Sequence of chain 1.B:
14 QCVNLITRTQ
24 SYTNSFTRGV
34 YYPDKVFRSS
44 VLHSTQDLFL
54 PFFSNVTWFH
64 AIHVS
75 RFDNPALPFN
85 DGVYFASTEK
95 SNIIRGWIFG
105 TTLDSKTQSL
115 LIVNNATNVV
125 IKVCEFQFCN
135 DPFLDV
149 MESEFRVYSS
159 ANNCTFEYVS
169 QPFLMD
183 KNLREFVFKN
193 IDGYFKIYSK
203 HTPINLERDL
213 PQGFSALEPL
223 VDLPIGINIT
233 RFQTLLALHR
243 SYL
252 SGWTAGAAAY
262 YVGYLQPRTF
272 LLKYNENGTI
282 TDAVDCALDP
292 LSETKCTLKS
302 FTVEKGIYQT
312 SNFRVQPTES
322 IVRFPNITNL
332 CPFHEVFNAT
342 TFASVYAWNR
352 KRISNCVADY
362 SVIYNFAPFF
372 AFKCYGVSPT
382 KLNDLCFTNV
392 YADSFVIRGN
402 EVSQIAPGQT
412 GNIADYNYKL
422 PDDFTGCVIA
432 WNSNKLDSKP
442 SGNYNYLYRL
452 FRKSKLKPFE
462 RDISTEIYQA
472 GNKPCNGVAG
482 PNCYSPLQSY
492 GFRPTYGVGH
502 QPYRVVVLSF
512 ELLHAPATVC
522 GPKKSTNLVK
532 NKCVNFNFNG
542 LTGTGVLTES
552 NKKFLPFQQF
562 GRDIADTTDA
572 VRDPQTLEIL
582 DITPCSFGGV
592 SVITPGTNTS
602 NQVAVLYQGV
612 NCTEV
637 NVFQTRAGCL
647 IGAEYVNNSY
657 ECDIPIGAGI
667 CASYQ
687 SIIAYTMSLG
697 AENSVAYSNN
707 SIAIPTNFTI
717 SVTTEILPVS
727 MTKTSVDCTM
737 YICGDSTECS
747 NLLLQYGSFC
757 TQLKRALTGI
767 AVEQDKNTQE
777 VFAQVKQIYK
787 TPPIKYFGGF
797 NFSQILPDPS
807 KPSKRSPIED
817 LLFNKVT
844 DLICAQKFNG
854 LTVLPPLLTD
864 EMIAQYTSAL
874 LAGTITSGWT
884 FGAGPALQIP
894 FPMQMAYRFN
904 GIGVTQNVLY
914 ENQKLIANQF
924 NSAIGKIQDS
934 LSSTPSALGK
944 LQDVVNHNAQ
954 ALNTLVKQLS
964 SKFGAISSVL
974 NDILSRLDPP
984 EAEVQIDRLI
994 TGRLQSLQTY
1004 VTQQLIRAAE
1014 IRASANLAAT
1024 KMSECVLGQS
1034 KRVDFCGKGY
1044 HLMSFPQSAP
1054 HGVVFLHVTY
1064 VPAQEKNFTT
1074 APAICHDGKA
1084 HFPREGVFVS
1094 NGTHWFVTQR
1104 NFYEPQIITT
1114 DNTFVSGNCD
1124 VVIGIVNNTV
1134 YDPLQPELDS

The protein below binds the small molecule below.
Small molecule (SMILES): CC(=O)N[C@H]1[C@H](O[C@H]2[C@H](O)[C@@H](NC(C)=O)CO[C@@H]2CO)O[C@H](CO)[C@@H](O)[C@@H]1O

Binding-site contacts:
Ligand atom N2 contacts residue THR121 of chain 1.B at 4.3 Å.
Ligand atom C6 contacts residue ASN122 of chain 1.B at 3.3 Å.
Ligand atom C3 contacts residue ASN119 of chain 1.B at 3.8 Å.
Ligand atom C2 contacts residue THR121 of chain 1.B at 4.2 Å.
Ligand atom C8 contacts residue ASN119 of chain 1.B at 4.4 Å.
Ligand atom O5 contacts residue ASN122 of chain 1.B at 3.7 Å.
Ligand atom C5 contacts residue ASN119 of chain 1.B at 3.7 Å.
Ligand atom C8 contacts residue ASN122 of chain 1.B at 3.8 Å.
Ligand atom C1 contacts residue THR121 of chain 1.B at 3.4 Å.
Ligand atom C5 contacts residue THR121 of chain 1.B at 4.2 Å.
Ligand atom O5 contacts residue ASN119 of chain 1.B at 2.4 Å (h-bond).
Ligand atom C7 contacts residue ASN119 of chain 1.B at 3.2 Å.
Ligand atom C1 contacts residue ASN119 of chain 1.B at 1.4 Å.
Ligand atom C2 contacts residue ASN119 of chain 1.B at 2.4 Å.
Ligand atom N2 contacts residue ASN119 of chain 1.B at 2.8 Å (h-bond).
Ligand atom O7 contacts residue ASN122 of chain 1.B at 4.3 Å.
Ligand atom C7 contacts residue GLU150 of chain 1.B at 4.4 Å.
Ligand atom O7 contacts residue ASN119 of chain 1.B at 3.3 Å (h-bond).
Ligand atom C5 contacts residue ASN122 of chain 1.B at 3.4 Å.
Ligand atom O6 contacts residue ASN122 of chain 1.B at 4.2 Å.
Ligand atom C4 contacts residue ASN119 of chain 1.B at 4.2 Å.
Ligand atom O5 contacts residue THR121 of chain 1.B at 4.1 Å.
Ligand atom O6 contacts residue VAL124 of chain 1.B at 3.4 Å.
Ligand atom O7 contacts residue GLU150 of chain 1.B at 3.5 Å (salt-bridge).
Ligand atom C6 contacts residue VAL124 of chain 1.B at 3.7 Å (hydrophobic).
Ligand atom C8 contacts residue VAL167 of chain 1.B at 4.2 Å (hydrophobic).
Ligand atom C7 contacts residue ASN122 of chain 1.B at 4.2 Å.
Ligand atom C3 contacts residue THR121 of chain 1.B at 4.4 Å.